Sequence of chain 1.A:
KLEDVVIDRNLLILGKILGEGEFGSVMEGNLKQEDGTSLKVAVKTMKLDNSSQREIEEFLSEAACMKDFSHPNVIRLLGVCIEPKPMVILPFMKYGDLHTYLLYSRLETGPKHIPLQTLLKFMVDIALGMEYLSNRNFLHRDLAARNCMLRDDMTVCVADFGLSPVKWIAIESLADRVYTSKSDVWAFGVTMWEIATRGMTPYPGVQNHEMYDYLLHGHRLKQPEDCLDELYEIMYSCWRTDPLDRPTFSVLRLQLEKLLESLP

Binding-site contacts:
Ligand atom C14 contacts residue GLU79 of chain 1.A at 3.7 Å.
Ligand atom O1 contacts residue MET70 of chain 1.A at 3.3 Å.
Ligand atom C19 contacts residue HIS170 of chain 1.A at 3.4 Å.
Ligand atom C16 contacts residue LEU72 of chain 1.A at 3.7 Å (hydrophobic).
Ligand atom N1 contacts residue ILE99 of chain 1.A at 3.1 Å.
Ligand atom O2 contacts residue LYS68 of chain 1.A at 3.1 Å (salt-bridge).
Ligand atom C contacts residue PHE83 of chain 1.A at 3.6 Å (hydrophobic).
Ligand atom N4 contacts residue GLU86 of chain 1.A at 2.9 Å (salt-bridge).
Ligand atom O contacts residue MET90 of chain 1.A at 3.3 Å.
Ligand atom C24 contacts residue MET90 of chain 1.A at 3.6 Å (hydrophobic).
Ligand atom F contacts residue ILE99 of chain 1.A at 3.7 Å.
Ligand atom C3 contacts residue VAL118 of chain 1.A at 3.6 Å (hydrophobic).
Ligand atom N5 contacts residue GLU86 of chain 1.A at 2.8 Å (salt-bridge).
Ligand atom C22 contacts residue ASP190 of chain 1.A at 3.5 Å.
Ligand atom C21 contacts residue GLU86 of chain 1.A at 3.4 Å.
Ligand atom C17 contacts residue GLU86 of chain 1.A at 3.6 Å.
Ligand atom N3 contacts residue GLU86 of chain 1.A at 2.9 Å (salt-bridge).
Ligand atom C3 contacts residue MET90 of chain 1.A at 3.6 Å (hydrophobic).
Ligand atom C9 contacts residue GLU86 of chain 1.A at 3.4 Å.
Ligand atom C13 contacts residue GLU82 of chain 1.A at 3.5 Å.
Ligand atom O2 contacts residue ASP190 of chain 1.A at 3.5 Å.
Ligand atom C7 contacts residue MET70 of chain 1.A at 3.6 Å (hydrophobic).
Ligand atom F1 contacts residue LEU163 of chain 1.A at 3.4 Å.
Ligand atom O3 contacts residue ARG171 of chain 1.A at 3.7 Å.
Ligand atom C5 contacts residue LEU120 of chain 1.A at 3.6 Å (hydrophobic).
Ligand atom C8 contacts residue GLU86 of chain 1.A at 3.5 Å.
Ligand atom C27 contacts residue ASP190 of chain 1.A at 3.2 Å.
Ligand atom C13 contacts residue PHE83 of chain 1.A at 3.6 Å (hydrophobic).
Ligand atom S contacts residue ASP190 of chain 1.A at 3.3 Å (salt-bridge).
Ligand atom C27 contacts residue HIS170 of chain 1.A at 3.2 Å.
Ligand atom C6 contacts residue MET90 of chain 1.A at 3.6 Å (hydrophobic).
Ligand atom F2 contacts residue ALA189 of chain 1.A at 3.5 Å.
Ligand atom O1 contacts residue LYS68 of chain 1.A at 2.9 Å (salt-bridge).
Ligand atom F2 contacts residue VAL188 of chain 1.A at 3.5 Å.
Ligand atom F2 contacts residue HIS170 of chain 1.A at 3.5 Å.
Ligand atom N contacts residue MET90 of chain 1.A at 3.5 Å.
Ligand atom N2 contacts residue ASP190 of chain 1.A at 3.0 Å (salt-bridge).
Ligand atom C18 contacts residue ASP190 of chain 1.A at 3.4 Å.
Ligand atom C6 contacts residue LEU120 of chain 1.A at 3.7 Å (hydrophobic).
Ligand atom C26 contacts residue HIS170 of chain 1.A at 3.5 Å.

This protein binds this small molecule.
Small molecule (SMILES): CNC(=O)C[C@@H](NC(=O)[C@@H](CCc1ccccc1)NC(=O)c1c(C)noc1-c1snnc1C)c1ccc(C(F)(F)F)cc1